Sequence of chain 1.A:
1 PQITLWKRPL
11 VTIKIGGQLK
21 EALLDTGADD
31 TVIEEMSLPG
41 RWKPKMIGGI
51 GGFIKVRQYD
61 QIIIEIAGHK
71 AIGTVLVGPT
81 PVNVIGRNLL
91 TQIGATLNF

Binding-site contacts:
Ligand atom C4 contacts residue GLY48 of chain 1.A at 3.4 Å.
Ligand atom C36 contacts residue PRO81 of chain 1.A at 3.6 Å (hydrophobic).
Ligand atom O10 contacts residue ILE50 of chain 1.B at 3.1 Å.
Ligand atom O26 contacts residue ASP30 of chain 1.B at 3.4 Å (salt-bridge).
Ligand atom C7 contacts residue ALA28 of chain 1.A at 3.5 Å (hydrophobic).
Ligand atom O18 contacts residue GLY27 of chain 1.B at 3.4 Å.
Ligand atom O22 contacts residue GLY49 of chain 1.B at 3.8 Å.
Ligand atom C17 contacts residue ASP25 of chain 1.A at 3.2 Å.
Ligand atom O28 contacts residue ASP29 of chain 1.B at 3.0 Å (salt-bridge).
Ligand atom C35 contacts residue VAL82 of chain 1.A at 3.5 Å (hydrophobic).
Ligand atom O18 contacts residue ASP25 of chain 1.A at 2.5 Å (salt-bridge).
Ligand atom O18 contacts residue ASP25 of chain 1.B at 2.8 Å (salt-bridge).
Ligand atom O26 contacts residue ASP29 of chain 1.B at 3.2 Å (salt-bridge).
Ligand atom C32 contacts residue ASP25 of chain 1.A at 3.3 Å.
Ligand atom C12 contacts residue GLY27 of chain 1.A at 3.6 Å.
Ligand atom C35 contacts residue GLY48 of chain 1.B at 3.7 Å.
Ligand atom N20 contacts residue GLY27 of chain 1.B at 3.2 Å (h-bond).
Ligand atom O10 contacts residue GLY49 of chain 1.A at 3.1 Å.
Ligand atom O23 contacts residue ALA28 of chain 1.B at 3.6 Å.
Ligand atom C40 contacts residue ASP30 of chain 1.A at 3.0 Å.
Ligand atom C31 contacts residue GLY48 of chain 1.B at 3.4 Å.
Ligand atom C33 contacts residue GLY27 of chain 1.B at 3.7 Å.
Ligand atom C30 contacts residue GLY48 of chain 1.B at 2.9 Å.
Ligand atom C6 contacts residue ALA28 of chain 1.A at 3.5 Å (hydrophobic).
Ligand atom C27 contacts residue ASP29 of chain 1.B at 3.7 Å.
Ligand atom O39 contacts residue ASP30 of chain 1.A at 3.0 Å (salt-bridge).
Ligand atom C17 contacts residue ASP25 of chain 1.B at 3.6 Å.
Ligand atom C7 contacts residue ASP30 of chain 1.A at 3.4 Å.
Ligand atom C37 contacts residue ILE50 of chain 1.B at 3.7 Å (hydrophobic).
Ligand atom C29 contacts residue GLY27 of chain 1.B at 3.7 Å.
Ligand atom C15 contacts residue VAL82 of chain 1.B at 3.4 Å (hydrophobic).
Ligand atom C16 contacts residue ASP25 of chain 1.A at 3.2 Å.
Ligand atom C36 contacts residue GLY49 of chain 1.B at 3.5 Å.
Ligand atom O41 contacts residue GLY48 of chain 1.A at 3.8 Å.
Ligand atom C34 contacts residue VAL82 of chain 1.A at 3.3 Å (hydrophobic).
Ligand atom O26 contacts residue ALA28 of chain 1.B at 3.7 Å.
Ligand atom C36 contacts residue ILE50 of chain 1.B at 3.6 Å (hydrophobic).
Ligand atom C7 contacts residue VAL32 of chain 1.A at 3.7 Å (hydrophobic).
Ligand atom O9 contacts residue ILE50 of chain 1.B at 3.7 Å.
Ligand atom C32 contacts residue GLY27 of chain 1.B at 3.7 Å.

Sequence of chain 1.B:
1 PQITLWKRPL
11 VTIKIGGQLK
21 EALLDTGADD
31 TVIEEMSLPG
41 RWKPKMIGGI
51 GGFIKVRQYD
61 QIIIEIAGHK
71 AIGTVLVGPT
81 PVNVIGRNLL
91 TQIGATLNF

A protein and the small-molecule ligand that binds it are described below.
Small molecule (SMILES): CC(C)CN(C[C@@H](O)[C@H](Cc1ccccc1)NC(=O)O[C@H]1CO[C@H]2OCC[C@H]21)S(=O)(=O)c1ccc2c(c1)OCO2